Sequence of chain 1.A:
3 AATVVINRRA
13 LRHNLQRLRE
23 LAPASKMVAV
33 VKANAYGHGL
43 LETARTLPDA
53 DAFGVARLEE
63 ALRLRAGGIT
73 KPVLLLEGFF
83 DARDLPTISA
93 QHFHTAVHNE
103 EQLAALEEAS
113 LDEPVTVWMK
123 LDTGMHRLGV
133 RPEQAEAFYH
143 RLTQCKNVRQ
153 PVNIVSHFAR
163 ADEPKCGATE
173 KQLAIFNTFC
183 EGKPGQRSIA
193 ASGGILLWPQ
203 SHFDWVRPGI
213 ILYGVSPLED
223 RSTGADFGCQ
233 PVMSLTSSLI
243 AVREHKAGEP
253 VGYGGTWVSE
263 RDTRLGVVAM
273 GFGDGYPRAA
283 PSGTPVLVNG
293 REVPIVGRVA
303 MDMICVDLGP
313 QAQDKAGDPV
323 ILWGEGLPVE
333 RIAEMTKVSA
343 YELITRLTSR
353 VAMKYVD

Binding-site contacts:
Ligand atom C3 contacts residue HIS159 of chain 1.A at 3.6 Å.
Ligand atom O3 contacts residue TYR38 of chain 1.A at 2.5 Å (h-bond).
Ligand atom O1 contacts residue ARG129 of chain 1.A at 3.5 Å (salt-bridge).
Ligand atom O2 contacts residue TYR38 of chain 1.A at 3.4 Å (h-bond).
Ligand atom O8 contacts residue ASP304 of chain 1.B at 3.4 Å (salt-bridge).
Ligand atom C9 contacts residue TYR255 of chain 1.B at 3.3 Å (hydrophobic).
Ligand atom C1 contacts residue ALA193 of chain 1.A at 3.7 Å (hydrophobic).
Ligand atom C10 contacts residue TYR38 of chain 1.A at 3.2 Å (hydrophobic).
Ligand atom C10 contacts residue LYS34 of chain 1.A at 3.7 Å.
Ligand atom C8 contacts residue LYS34 of chain 1.A at 3.2 Å.
Ligand atom N2 contacts residue TYR255 of chain 1.B at 3.1 Å (h-bond).
Ligand atom P1 contacts residue TYR343 of chain 1.A at 3.7 Å.
Ligand atom O5 contacts residue ALA193 of chain 1.A at 3.3 Å.
Ligand atom O3 contacts residue GLY211 of chain 1.A at 3.3 Å.
Ligand atom P1 contacts residue TYR38 of chain 1.A at 3.6 Å.
Ligand atom O2 contacts residue ALA193 of chain 1.A at 3.5 Å.
Ligand atom C1 contacts residue VAL32 of chain 1.A at 3.7 Å (hydrophobic).
Ligand atom C7 contacts residue VAL32 of chain 1.A at 3.7 Å (hydrophobic).
Ligand atom O6 contacts residue ARG129 of chain 1.A at 2.7 Å (salt-bridge).
Ligand atom C1 contacts residue ARG209 of chain 1.A at 3.6 Å.
Ligand atom O3 contacts residue TYR343 of chain 1.A at 3.2 Å.
Ligand atom C7 contacts residue ARG209 of chain 1.A at 3.7 Å.
Ligand atom O5 contacts residue GLY211 of chain 1.A at 2.9 Å (h-bond).
Ligand atom C10 contacts residue MET303 of chain 1.B at 3.5 Å (hydrophobic).
Ligand atom O8 contacts residue LYS34 of chain 1.A at 2.6 Å (salt-bridge).
Ligand atom C7 contacts residue GLY211 of chain 1.A at 3.7 Å.
Ligand atom O5 contacts residue ILE212 of chain 1.A at 3.6 Å.
Ligand atom O3 contacts residue ILE212 of chain 1.A at 2.8 Å (h-bond).
Ligand atom C7 contacts residue TYR38 of chain 1.A at 3.3 Å (hydrophobic).
Ligand atom O7 contacts residue ALA302 of chain 1.B at 3.3 Å.
Ligand atom C8 contacts residue TYR38 of chain 1.A at 3.5 Å (hydrophobic).
Ligand atom O8 contacts residue MET303 of chain 1.B at 3.3 Å.
Ligand atom C2 contacts residue HIS159 of chain 1.A at 3.7 Å.
Ligand atom P1 contacts residue ILE212 of chain 1.A at 3.7 Å.
Ligand atom O7 contacts residue MET303 of chain 1.B at 2.6 Å (h-bond).
Ligand atom O4 contacts residue TYR343 of chain 1.A at 2.6 Å (h-bond).
Ligand atom O6 contacts residue TYR255 of chain 1.B at 2.4 Å (h-bond).
Ligand atom N1 contacts residue ARG209 of chain 1.A at 2.9 Å (salt-bridge).
Ligand atom O5 contacts residue SER194 of chain 1.A at 2.6 Å (h-bond).
Ligand atom P2 contacts residue TYR255 of chain 1.B at 3.4 Å.

Sequence of chain 1.B:
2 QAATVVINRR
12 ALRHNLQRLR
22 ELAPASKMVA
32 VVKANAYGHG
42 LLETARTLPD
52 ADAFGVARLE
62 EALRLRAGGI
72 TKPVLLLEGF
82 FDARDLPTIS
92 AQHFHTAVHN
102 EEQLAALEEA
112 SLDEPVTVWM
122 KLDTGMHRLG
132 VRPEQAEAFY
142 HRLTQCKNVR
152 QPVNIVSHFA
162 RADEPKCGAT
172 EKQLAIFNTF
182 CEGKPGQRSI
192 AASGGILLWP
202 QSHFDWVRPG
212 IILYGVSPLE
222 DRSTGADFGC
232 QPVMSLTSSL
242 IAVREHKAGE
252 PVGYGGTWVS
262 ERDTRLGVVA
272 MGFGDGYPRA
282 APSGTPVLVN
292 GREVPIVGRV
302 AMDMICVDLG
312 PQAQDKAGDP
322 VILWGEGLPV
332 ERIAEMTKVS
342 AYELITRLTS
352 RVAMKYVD

The small molecule below binds the protein below.
Small molecule (SMILES): Cc1ncc(COP(=O)(O)O)c(CN[C@@H](C)P(=O)(O)O)c1O